Binding-site contacts:
Ligand atom O6 contacts residue ARG412 of chain 1.M at 4.4 Å.
Ligand atom C8 contacts residue ASN301 of chain 1.M at 3.5 Å.
Ligand atom C7 contacts residue ASN265 of chain 1.M at 3.5 Å.
Ligand atom C8 contacts residue VAL302 of chain 1.M at 3.9 Å (hydrophobic).
Ligand atom C4 contacts residue ASN265 of chain 1.M at 4.3 Å.
Ligand atom C1 contacts residue GLN263 of chain 1.M at 3.6 Å.
Ligand atom C3 contacts residue ASN265 of chain 1.M at 3.9 Å.
Ligand atom C7 contacts residue ASN301 of chain 1.M at 4.3 Å.
Ligand atom C8 contacts residue SER303 of chain 1.M at 3.5 Å.
Ligand atom O5 contacts residue ARG412 of chain 1.M at 3.2 Å (salt-bridge).
Ligand atom C1 contacts residue ASN265 of chain 1.M at 1.5 Å.
Ligand atom C8 contacts residue GLN263 of chain 1.M at 4.3 Å.
Ligand atom O5 contacts residue ASN265 of chain 1.M at 2.4 Å (h-bond).
Ligand atom O5 contacts residue GLN263 of chain 1.M at 4.2 Å.
Ligand atom O7 contacts residue ASN265 of chain 1.M at 3.7 Å.
Ligand atom C5 contacts residue ASN265 of chain 1.M at 3.8 Å.
Ligand atom C2 contacts residue ASN265 of chain 1.M at 2.5 Å.
Ligand atom O7 contacts residue ASN301 of chain 1.M at 4.0 Å.
Ligand atom N2 contacts residue ASN265 of chain 1.M at 2.9 Å (h-bond).
Ligand atom C5 contacts residue GLN263 of chain 1.M at 4.3 Å.
Ligand atom C1 contacts residue ARG412 of chain 1.M at 3.9 Å.
Ligand atom C5 contacts residue ARG412 of chain 1.M at 4.4 Å.
Ligand atom C6 contacts residue ARG412 of chain 1.M at 4.3 Å.

Sequence of chain 1.M:
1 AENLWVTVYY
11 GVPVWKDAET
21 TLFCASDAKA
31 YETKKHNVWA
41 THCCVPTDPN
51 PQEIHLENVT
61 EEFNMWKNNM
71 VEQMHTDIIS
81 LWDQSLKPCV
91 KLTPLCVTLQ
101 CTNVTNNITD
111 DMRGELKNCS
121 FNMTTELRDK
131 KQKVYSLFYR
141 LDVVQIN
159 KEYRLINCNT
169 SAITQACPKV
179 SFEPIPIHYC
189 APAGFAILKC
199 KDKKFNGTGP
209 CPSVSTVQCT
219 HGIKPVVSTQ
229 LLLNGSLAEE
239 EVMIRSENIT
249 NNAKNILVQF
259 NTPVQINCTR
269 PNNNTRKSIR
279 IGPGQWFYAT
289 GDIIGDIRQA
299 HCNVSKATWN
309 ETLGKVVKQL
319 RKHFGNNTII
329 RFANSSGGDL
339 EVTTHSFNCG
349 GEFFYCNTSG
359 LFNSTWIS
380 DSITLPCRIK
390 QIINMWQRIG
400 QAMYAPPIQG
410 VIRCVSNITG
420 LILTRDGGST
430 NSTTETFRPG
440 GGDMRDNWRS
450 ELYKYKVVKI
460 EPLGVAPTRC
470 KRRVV

This protein binds this small molecule.
Small molecule (SMILES): CC(=O)N[C@H]1[C@H](O[C@H]2[C@H](O)[C@@H](NC(C)=O)CO[C@@H]2CO)O[C@H](CO)[C@@H](O)[C@@H]1O